Sequence of chain 4.C:
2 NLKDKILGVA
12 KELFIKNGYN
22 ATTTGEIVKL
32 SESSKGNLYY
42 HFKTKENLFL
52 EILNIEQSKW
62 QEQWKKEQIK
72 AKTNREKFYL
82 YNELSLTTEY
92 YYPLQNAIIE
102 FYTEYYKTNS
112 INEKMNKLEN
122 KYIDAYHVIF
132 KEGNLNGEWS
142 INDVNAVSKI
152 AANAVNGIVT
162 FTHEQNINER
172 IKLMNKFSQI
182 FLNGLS

Sequence of chain 4.A:
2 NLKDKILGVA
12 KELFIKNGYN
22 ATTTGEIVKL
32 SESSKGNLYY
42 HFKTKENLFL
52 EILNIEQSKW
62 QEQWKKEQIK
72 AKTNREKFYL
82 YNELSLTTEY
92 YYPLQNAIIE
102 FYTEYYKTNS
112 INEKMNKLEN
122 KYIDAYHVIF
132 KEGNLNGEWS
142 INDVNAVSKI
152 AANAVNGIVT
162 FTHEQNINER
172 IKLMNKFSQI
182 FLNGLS

A small-molecule ligand and the protein it binds are described below.
Small molecule (SMILES): Cc1cc(N)c2ccccc2[n+]1CCCCCCCCCC[n+]1c(C)cc(N)c2ccccc21

Binding-site contacts:
Ligand atom C12 contacts residue TYR93 of chain 4.C at 3.7 Å (hydrophobic).
Ligand atom C8 contacts residue PHE162 of chain 4.A at 3.6 Å (hydrophobic).
Ligand atom C29 contacts residue GLU57 of chain 4.C at 3.3 Å.
Ligand atom C20 contacts residue TYR93 of chain 4.C at 3.7 Å (hydrophobic).
Ligand atom C29 contacts residue TRP61 of chain 4.C at 3.8 Å (hydrophobic).
Ligand atom C30 contacts residue TYR103 of chain 4.C at 3.8 Å (hydrophobic).
Ligand atom C19 contacts residue GLU57 of chain 4.C at 3.3 Å.
Ligand atom N4 contacts residue ASN97 of chain 4.A at 3.0 Å (h-bond).
Ligand atom N3 contacts residue THR89 of chain 4.C at 3.4 Å.
Ligand atom C22 contacts residue GLN58 of chain 4.C at 3.8 Å.
Ligand atom C4 contacts residue ILE100 of chain 4.A at 3.8 Å (hydrophobic).
Ligand atom N4 contacts residue THR161 of chain 4.A at 3.1 Å (h-bond).
Ligand atom C2 contacts residue ILE100 of chain 4.C at 3.6 Å (hydrophobic).
Ligand atom C21 contacts residue GLN58 of chain 4.C at 3.8 Å.
Ligand atom C4 contacts residue TYR103 of chain 4.C at 3.8 Å (hydrophobic).
Ligand atom C9 contacts residue TYR103 of chain 4.C at 3.5 Å (hydrophobic).
Ligand atom C15 contacts residue THR89 of chain 4.C at 2.8 Å.
Ligand atom C6 contacts residue TYR103 of chain 4.C at 3.5 Å (hydrophobic).
Ligand atom C4 contacts residue ASN97 of chain 4.A at 3.5 Å.
Ligand atom C1 contacts residue TYR103 of chain 4.C at 3.8 Å (hydrophobic).
Ligand atom C16 contacts residue GLU90 of chain 4.C at 3.6 Å.
Ligand atom C7 contacts residue TYR103 of chain 4.C at 3.4 Å (hydrophobic).
Ligand atom C5 contacts residue TYR103 of chain 4.C at 3.5 Å (hydrophobic).
Ligand atom C13 contacts residue TYR93 of chain 4.C at 3.8 Å (hydrophobic).
Ligand atom N2 contacts residue TYR93 of chain 4.C at 3.7 Å.
Ligand atom C7 contacts residue PHE162 of chain 4.A at 3.4 Å (hydrophobic).
Ligand atom C8 contacts residue TYR103 of chain 4.C at 3.4 Å (hydrophobic).
Ligand atom C19 contacts residue TYR93 of chain 4.C at 3.4 Å (hydrophobic).
Ligand atom C14 contacts residue TRP61 of chain 4.C at 3.6 Å (hydrophobic).
Ligand atom C16 contacts residue THR89 of chain 4.C at 3.3 Å.
Ligand atom C25 contacts residue LEU119 of chain 4.C at 3.8 Å (hydrophobic).
Ligand atom C23 contacts residue GLN58 of chain 4.C at 3.7 Å.
Ligand atom N4 contacts residue TYR103 of chain 4.C at 3.7 Å.
Ligand atom C29 contacts residue LYS60 of chain 4.C at 3.8 Å.
Ligand atom N1 contacts residue TYR103 of chain 4.C at 3.5 Å.
Ligand atom C21 contacts residue GLU57 of chain 4.C at 3.8 Å.
Ligand atom C10 contacts residue TRP61 of chain 4.C at 3.6 Å (hydrophobic).
Ligand atom C6 contacts residue PHE162 of chain 4.A at 3.7 Å (hydrophobic).
Ligand atom C3 contacts residue ILE100 of chain 4.C at 3.7 Å (hydrophobic).
Ligand atom N4 contacts residue PHE162 of chain 4.A at 3.8 Å.